Binding-site contacts:
Ligand atom C8 contacts residue ASN100 of chain 1.F at 4.0 Å.
Ligand atom C3 contacts residue ASN100 of chain 1.F at 3.9 Å.
Ligand atom O7 contacts residue ASN100 of chain 1.F at 3.3 Å (h-bond).
Ligand atom O5 contacts residue ASN100 of chain 1.F at 2.5 Å (h-bond).
Ligand atom C4 contacts residue ASN100 of chain 1.F at 4.4 Å.
Ligand atom C1 contacts residue SER102 of chain 1.F at 3.5 Å.
Ligand atom C7 contacts residue ASN100 of chain 1.F at 3.3 Å.
Ligand atom C1 contacts residue ASN100 of chain 1.F at 1.5 Å.
Ligand atom O5 contacts residue SER102 of chain 1.F at 3.6 Å.
Ligand atom C5 contacts residue ASN100 of chain 1.F at 3.8 Å.
Ligand atom N2 contacts residue ASN100 of chain 1.F at 2.9 Å (h-bond).
Ligand atom O6 contacts residue SER102 of chain 1.F at 4.5 Å.
Ligand atom C2 contacts residue ASN100 of chain 1.F at 2.5 Å.

The protein below binds the small molecule below.
Small molecule (SMILES): CC(=O)N[C@@H]1[C@@H](O)[C@H](O)[C@@H](CO)O[C@H]1O

Sequence of chain 1.F:
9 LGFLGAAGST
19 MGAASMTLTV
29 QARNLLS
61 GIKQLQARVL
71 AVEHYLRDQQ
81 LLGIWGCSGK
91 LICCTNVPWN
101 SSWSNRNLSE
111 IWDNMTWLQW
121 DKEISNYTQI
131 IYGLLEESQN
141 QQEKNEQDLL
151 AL